A small-molecule ligand and the protein it binds are described below.
Small molecule (SMILES): Cc1cc(C)cc(NC(=O)Cc2ccc(OC(C)(C)C(=O)O)cc2)c1

Binding-site contacts:
Ligand atom C6 contacts residue ARG141 of chain 1.A at 3.3 Å.
Ligand atom C13 contacts residue TRP36 of chain 1.D at 4.2 Å (hydrophobic).
Ligand atom C19 contacts residue HIS103 of chain 1.C at 4.1 Å.
Ligand atom C24 contacts residue HIS103 of chain 1.C at 3.6 Å.
Ligand atom C12 contacts residue PRO95 of chain 1.A at 4.1 Å (hydrophobic).
Ligand atom O7 contacts residue TRP36 of chain 1.D at 3.7 Å.
Ligand atom C24 contacts residue PHE36 of chain 1.C at 3.7 Å (hydrophobic).
Ligand atom C12 contacts residue TRP36 of chain 1.D at 3.6 Å (hydrophobic).
Ligand atom C18 contacts residue ASN107 of chain 1.D at 3.9 Å.
Ligand atom C5 contacts residue PRO95 of chain 1.A at 3.7 Å (hydrophobic).
Ligand atom C6 contacts residue TRP36 of chain 1.D at 3.6 Å (hydrophobic).
Ligand atom C20 contacts residue ASN107 of chain 1.D at 3.5 Å.
Ligand atom C14 contacts residue LEU104 of chain 1.D at 4.1 Å (hydrophobic).
Ligand atom C9 contacts residue LYS99 of chain 1.C at 4.2 Å.
Ligand atom C20 contacts residue LEU100 of chain 1.C at 4.0 Å (hydrophobic).
Ligand atom C13 contacts residue TYR34 of chain 1.D at 3.9 Å (hydrophobic).
Ligand atom C13 contacts residue LEU104 of chain 1.D at 4.0 Å (hydrophobic).
Ligand atom C15 contacts residue LYS99 of chain 1.C at 4.2 Å.
Ligand atom C22 contacts residue LYS99 of chain 1.C at 3.9 Å.
Ligand atom C21 contacts residue LEU100 of chain 1.C at 3.5 Å (hydrophobic).
Ligand atom C18 contacts residue LYS99 of chain 1.C at 4.1 Å.
Ligand atom C10 contacts residue ARG141 of chain 1.A at 3.6 Å.
Ligand atom O16 contacts residue LYS99 of chain 1.C at 3.2 Å.
Ligand atom C4 contacts residue TRP36 of chain 1.D at 4.2 Å (hydrophobic).
Ligand atom C14 contacts residue TYR34 of chain 1.D at 3.6 Å (hydrophobic).
Ligand atom C11 contacts residue TYR34 of chain 1.D at 3.7 Å (hydrophobic).
Ligand atom C8 contacts residue TRP36 of chain 1.D at 3.8 Å (hydrophobic).
Ligand atom C5 contacts residue THR137 of chain 1.A at 3.7 Å.
Ligand atom C10 contacts residue TYR34 of chain 1.D at 4.2 Å (hydrophobic).
Ligand atom C24 contacts residue LEU100 of chain 1.C at 3.8 Å (hydrophobic).
Ligand atom C20 contacts residue LYS99 of chain 1.C at 4.2 Å.
Ligand atom C21 contacts residue ASN107 of chain 1.D at 4.2 Å.
Ligand atom C10 contacts residue LYS99 of chain 1.C at 4.1 Å.
Ligand atom C19 contacts residue LYS99 of chain 1.C at 4.0 Å.
Ligand atom C9 contacts residue ARG141 of chain 1.A at 3.5 Å.
Ligand atom O7 contacts residue PRO95 of chain 1.A at 3.6 Å.
Ligand atom C5 contacts residue TYR140 of chain 1.A at 4.2 Å (hydrophobic).
Ligand atom C19 contacts residue ASN107 of chain 1.D at 3.3 Å.
Ligand atom C24 contacts residue ASN107 of chain 1.D at 3.7 Å.
Ligand atom C10 contacts residue ASP126 of chain 1.C at 4.1 Å.

Sequence of chain 1.A:
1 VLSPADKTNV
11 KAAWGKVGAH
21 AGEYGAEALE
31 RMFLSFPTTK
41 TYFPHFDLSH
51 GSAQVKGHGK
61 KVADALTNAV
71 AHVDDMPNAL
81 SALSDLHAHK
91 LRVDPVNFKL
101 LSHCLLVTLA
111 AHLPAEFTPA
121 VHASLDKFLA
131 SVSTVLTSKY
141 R

Sequence of chain 1.D:
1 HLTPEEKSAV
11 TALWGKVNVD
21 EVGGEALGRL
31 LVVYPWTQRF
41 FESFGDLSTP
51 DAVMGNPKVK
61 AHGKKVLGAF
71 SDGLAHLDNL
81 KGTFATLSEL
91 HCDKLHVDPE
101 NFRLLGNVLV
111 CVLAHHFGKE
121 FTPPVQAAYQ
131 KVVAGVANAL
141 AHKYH

Sequence of chain 1.C:
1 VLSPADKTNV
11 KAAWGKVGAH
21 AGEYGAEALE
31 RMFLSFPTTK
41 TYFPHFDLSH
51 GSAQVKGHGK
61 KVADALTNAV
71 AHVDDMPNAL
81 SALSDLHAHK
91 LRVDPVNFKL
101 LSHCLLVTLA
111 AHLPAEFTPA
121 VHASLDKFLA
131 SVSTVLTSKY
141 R